The protein below binds the small molecule below.
Small molecule (SMILES): Nc1nc2c(ncn2[C@@H]2O[C@H](CO)[C@@H](OP(=O)(O)O)[C@H]2O)c(=O)[nH]1

Sequence of chain 1.C:
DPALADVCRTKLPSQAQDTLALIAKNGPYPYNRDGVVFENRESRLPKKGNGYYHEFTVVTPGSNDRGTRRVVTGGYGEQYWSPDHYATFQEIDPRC

Binding-site contacts:
Ligand atom C5' contacts residue VAL38 of chain 1.C at 3.4 Å (hydrophobic).
Ligand atom O5' contacts residue VAL38 of chain 1.C at 3.1 Å (h-bond).
Ligand atom C4' contacts residue ARG34 of chain 1.C at 3.6 Å.
Ligand atom C2 contacts residue GLU43 of chain 1.C at 3.1 Å.
Ligand atom O3P contacts residue ARG34 of chain 1.C at 3.1 Å (salt-bridge).
Ligand atom N7 contacts residue ARG42 of chain 1.C at 3.6 Å (salt-bridge).
Ligand atom O5' contacts residue PHE39 of chain 1.C at 3.6 Å.
Ligand atom O2P contacts residue ARG67 of chain 1.C at 3.4 Å (salt-bridge).
Ligand atom O2P contacts residue HIS86 of chain 1.C at 3.6 Å.
Ligand atom C4 contacts residue ARG42 of chain 1.C at 3.6 Å.
Ligand atom O2P contacts residue GLU56 of chain 1.C at 3.2 Å (salt-bridge).
Ligand atom C6 contacts residue GLU43 of chain 1.C at 3.4 Å.
Ligand atom C5' contacts residue ARG34 of chain 1.C at 3.4 Å.
Ligand atom O1P contacts residue ARG67 of chain 1.C at 3.0 Å (salt-bridge).
Ligand atom C5 contacts residue PHE39 of chain 1.C at 3.6 Å (hydrophobic).
Ligand atom N7 contacts residue ASN41 of chain 1.C at 3.4 Å (h-bond).
Ligand atom O1P contacts residue ARG71 of chain 1.C at 3.5 Å (salt-bridge).
Ligand atom O3P contacts residue ARG67 of chain 1.C at 2.6 Å (salt-bridge).
Ligand atom C8 contacts residue GLU40 of chain 1.C at 3.4 Å.
Ligand atom P contacts residue GLU56 of chain 1.C at 3.5 Å.
Ligand atom O6 contacts residue ARG42 of chain 1.C at 2.6 Å (salt-bridge).
Ligand atom N2 contacts residue GLU43 of chain 1.C at 3.3 Å (salt-bridge).
Ligand atom P contacts residue ARG67 of chain 1.C at 3.2 Å.
Ligand atom O4' contacts residue TYR87 of chain 1.C at 3.2 Å.
Ligand atom C5' contacts residue GLU40 of chain 1.C at 3.7 Å.
Ligand atom O5' contacts residue GLU40 of chain 1.C at 2.4 Å (salt-bridge).
Ligand atom N3 contacts residue TYR87 of chain 1.C at 3.3 Å.
Ligand atom O2P contacts residue ARG71 of chain 1.C at 3.1 Å (salt-bridge).
Ligand atom N9 contacts residue ARG42 of chain 1.C at 3.5 Å (salt-bridge).
Ligand atom C4' contacts residue GLU56 of chain 1.C at 2.9 Å.
Ligand atom O6 contacts residue GLU43 of chain 1.C at 2.7 Å (salt-bridge).
Ligand atom O2P contacts residue TYR87 of chain 1.C at 2.6 Å (h-bond).
Ligand atom O6 contacts residue ASN41 of chain 1.C at 3.3 Å.
Ligand atom C1' contacts residue TYR87 of chain 1.C at 3.7 Å (hydrophobic).
Ligand atom O1P contacts residue HIS86 of chain 1.C at 2.9 Å (h-bond).
Ligand atom C3' contacts residue ARG34 of chain 1.C at 3.1 Å.
Ligand atom C5' contacts residue GLU56 of chain 1.C at 2.9 Å.
Ligand atom N2 contacts residue TYR87 of chain 1.C at 3.5 Å.
Ligand atom O3P contacts residue GLU56 of chain 1.C at 2.8 Å (salt-bridge).
Ligand atom N1 contacts residue GLU43 of chain 1.C at 2.8 Å (salt-bridge).